Binding-site contacts:
Ligand atom O5 contacts residue ASN154 of chain 14.E at 2.4 Å (h-bond).
Ligand atom O7 contacts residue ASN154 of chain 14.E at 4.0 Å.
Ligand atom C2 contacts residue ASN154 of chain 14.E at 2.5 Å.
Ligand atom N2 contacts residue ASN154 of chain 14.E at 2.9 Å (h-bond).
Ligand atom C8 contacts residue ASN154 of chain 14.E at 4.0 Å.
Ligand atom C1 contacts residue ASN154 of chain 14.E at 1.4 Å.
Ligand atom C5 contacts residue ASN154 of chain 14.E at 3.6 Å.
Ligand atom C1 contacts residue SER157 of chain 14.E at 4.2 Å.
Ligand atom O5 contacts residue SER157 of chain 14.E at 3.9 Å.
Ligand atom C4 contacts residue ASN154 of chain 14.E at 4.2 Å.
Ligand atom C3 contacts residue ASN154 of chain 14.E at 3.8 Å.
Ligand atom C1 contacts residue SER156 of chain 14.E at 4.5 Å.
Ligand atom C7 contacts residue ASN154 of chain 14.E at 3.6 Å.

This protein binds this small molecule.
Small molecule (SMILES): CC(=O)N[C@@H]1[C@@H](O)[C@H](O)[C@@H](CO)O[C@H]1O

Sequence of chain 14.E:
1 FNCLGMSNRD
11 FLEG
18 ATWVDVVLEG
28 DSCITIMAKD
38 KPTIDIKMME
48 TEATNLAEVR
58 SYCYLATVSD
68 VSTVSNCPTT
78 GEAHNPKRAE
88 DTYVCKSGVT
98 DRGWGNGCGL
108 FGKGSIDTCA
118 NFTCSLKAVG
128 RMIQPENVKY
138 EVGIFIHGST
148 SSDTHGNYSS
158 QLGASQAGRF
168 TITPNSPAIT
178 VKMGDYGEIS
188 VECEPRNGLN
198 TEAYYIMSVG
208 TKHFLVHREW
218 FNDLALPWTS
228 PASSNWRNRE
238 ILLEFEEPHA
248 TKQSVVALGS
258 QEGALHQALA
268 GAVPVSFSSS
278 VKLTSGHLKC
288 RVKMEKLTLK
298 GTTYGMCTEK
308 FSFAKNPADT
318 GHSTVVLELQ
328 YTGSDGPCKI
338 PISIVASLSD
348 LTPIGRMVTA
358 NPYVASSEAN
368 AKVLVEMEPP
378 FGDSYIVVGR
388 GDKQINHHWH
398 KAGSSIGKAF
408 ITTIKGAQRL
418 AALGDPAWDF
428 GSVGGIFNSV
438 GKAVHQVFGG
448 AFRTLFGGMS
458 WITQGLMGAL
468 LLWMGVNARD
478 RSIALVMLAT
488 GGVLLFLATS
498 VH